Binding-site contacts:
Ligand atom C01 contacts residue PHE243 of chain 1.A at 3.7 Å (hydrophobic).
Ligand atom C03 contacts residue PHE242 of chain 1.A at 3.9 Å (hydrophobic).
Ligand atom N10 contacts residue ALA156 of chain 1.A at 3.5 Å (h-bond).
Ligand atom N15 contacts residue TRP51 of chain 1.A at 3.8 Å.
Ligand atom O13 contacts residue TRP51 of chain 1.A at 3.0 Å (h-bond).
Ligand atom C04 contacts residue THR159 of chain 1.A at 3.3 Å.
Ligand atom N14 contacts residue SER155 of chain 1.A at 3.7 Å.
Ligand atom C17 contacts residue TRP51 of chain 1.A at 3.7 Å (hydrophobic).
Ligand atom N15 contacts residue SER155 of chain 1.A at 3.8 Å.
Ligand atom C03 contacts residue PHE191 of chain 1.A at 3.5 Å (hydrophobic).
Ligand atom C07 contacts residue ILE214 of chain 1.A at 4.0 Å (hydrophobic).
Ligand atom O13 contacts residue SER155 of chain 1.A at 3.4 Å (h-bond).
Ligand atom C18 contacts residue TRP51 of chain 1.A at 3.7 Å (hydrophobic).
Ligand atom C12 contacts residue TRP51 of chain 1.A at 3.4 Å (hydrophobic).
Ligand atom C03 contacts residue THR159 of chain 1.A at 3.4 Å.
Ligand atom N10 contacts residue SER155 of chain 1.A at 3.9 Å.
Ligand atom C17 contacts residue ALA265 of chain 1.A at 3.5 Å (hydrophobic).
Ligand atom N11 contacts residue ALA156 of chain 1.A at 4.0 Å.
Ligand atom S08 contacts residue TYR52 of chain 1.A at 3.9 Å.
Ligand atom C12 contacts residue SER155 of chain 1.A at 3.4 Å.
Ligand atom C01 contacts residue PHE242 of chain 1.A at 3.6 Å (hydrophobic).
Ligand atom C17 contacts residue PHE191 of chain 1.A at 3.4 Å (hydrophobic).
Ligand atom C16 contacts residue ALA265 of chain 1.A at 3.8 Å (hydrophobic).
Ligand atom S08 contacts residue ALA156 of chain 1.A at 3.6 Å.
Ligand atom O13 contacts residue GLY50 of chain 1.A at 3.1 Å (h-bond).
Ligand atom C16 contacts residue SER155 of chain 1.A at 3.6 Å.
Ligand atom C16 contacts residue TRP51 of chain 1.A at 3.6 Å (hydrophobic).
Ligand atom C06 contacts residue TYR52 of chain 1.A at 3.6 Å (hydrophobic).
Ligand atom C18 contacts residue PHE191 of chain 1.A at 3.5 Å (hydrophobic).
Ligand atom S08 contacts residue TRP51 of chain 1.A at 4.0 Å.
Ligand atom N15 contacts residue ALA265 of chain 1.A at 3.5 Å.
Ligand atom N14 contacts residue TRP51 of chain 1.A at 3.5 Å (h-bond).
Ligand atom N10 contacts residue TRP51 of chain 1.A at 3.1 Å (h-bond).
Ligand atom C09 contacts residue TRP51 of chain 1.A at 3.6 Å (hydrophobic).
Ligand atom C02 contacts residue PHE191 of chain 1.A at 3.8 Å (hydrophobic).
Ligand atom C04 contacts residue PHE191 of chain 1.A at 3.7 Å (hydrophobic).
Ligand atom N11 contacts residue SER155 of chain 1.A at 3.4 Å.
Ligand atom S08 contacts residue VAL110 of chain 1.A at 4.0 Å.
Ligand atom C09 contacts residue ALA156 of chain 1.A at 3.8 Å (hydrophobic).
Ligand atom N11 contacts residue TRP51 of chain 1.A at 3.6 Å.

Sequence of chain 1.A:
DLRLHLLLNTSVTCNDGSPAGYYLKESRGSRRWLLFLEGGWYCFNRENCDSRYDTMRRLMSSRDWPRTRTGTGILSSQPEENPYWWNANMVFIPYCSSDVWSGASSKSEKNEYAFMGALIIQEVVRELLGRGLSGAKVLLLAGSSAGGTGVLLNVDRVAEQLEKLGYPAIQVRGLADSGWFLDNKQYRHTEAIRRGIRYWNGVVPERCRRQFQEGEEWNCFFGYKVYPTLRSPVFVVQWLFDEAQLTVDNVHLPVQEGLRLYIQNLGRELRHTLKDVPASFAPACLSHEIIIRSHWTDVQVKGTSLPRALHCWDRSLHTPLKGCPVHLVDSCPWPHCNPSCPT

The protein below binds the small molecule below.
Small molecule (SMILES): Cc1ccc(Sc2ccc3n[nH]c(=O)n3n2)cc1